This small molecule binds to this protein.
Small molecule (SMILES): CC(=O)N[C@@H]1[C@@H](O)[C@H](O)[C@@H](CO)O[C@H]1O

Sequence of chain 1.A:
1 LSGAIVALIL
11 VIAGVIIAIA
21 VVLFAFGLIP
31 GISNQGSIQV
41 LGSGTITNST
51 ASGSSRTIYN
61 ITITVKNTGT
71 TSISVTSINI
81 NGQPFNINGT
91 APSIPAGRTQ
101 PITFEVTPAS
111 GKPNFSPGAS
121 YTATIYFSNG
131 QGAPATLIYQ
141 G

Binding-site contacts:
Ligand atom O5 contacts residue ASN88 of chain 1.A at 2.5 Å (h-bond).
Ligand atom O5 contacts residue GLY89 of chain 1.A at 3.7 Å.
Ligand atom C1 contacts residue ARG56 of chain 1.A at 3.3 Å.
Ligand atom N2 contacts residue ILE58 of chain 1.A at 3.2 Å.
Ligand atom C2 contacts residue GLU105 of chain 1.A at 4.4 Å.
Ligand atom C4 contacts residue ASN88 of chain 1.A at 4.3 Å.
Ligand atom C7 contacts residue ARG56 of chain 1.A at 4.2 Å.
Ligand atom C7 contacts residue ASN88 of chain 1.A at 4.1 Å.
Ligand atom C5 contacts residue ASN88 of chain 1.A at 3.7 Å.
Ligand atom O7 contacts residue ILE58 of chain 1.A at 4.1 Å.
Ligand atom O6 contacts residue GLY89 of chain 1.A at 4.4 Å.
Ligand atom C7 contacts residue ILE58 of chain 1.A at 3.4 Å (hydrophobic).
Ligand atom N2 contacts residue ARG56 of chain 1.A at 3.1 Å (salt-bridge).
Ligand atom C2 contacts residue ILE58 of chain 1.A at 3.9 Å (hydrophobic).
Ligand atom C5 contacts residue GLY89 of chain 1.A at 4.3 Å.
Ligand atom C3 contacts residue ASN88 of chain 1.A at 3.8 Å.
Ligand atom C8 contacts residue SER54 of chain 1.A at 4.5 Å.
Ligand atom O5 contacts residue GLU105 of chain 1.A at 4.2 Å.
Ligand atom N2 contacts residue ASN88 of chain 1.A at 2.9 Å (h-bond).
Ligand atom C2 contacts residue ASN88 of chain 1.A at 2.6 Å.
Ligand atom C1 contacts residue ASN88 of chain 1.A at 1.5 Å.
Ligand atom C2 contacts residue ARG56 of chain 1.A at 3.8 Å.
Ligand atom C8 contacts residue ARG56 of chain 1.A at 3.9 Å.
Ligand atom C1 contacts residue ILE58 of chain 1.A at 4.2 Å (hydrophobic).
Ligand atom C6 contacts residue GLY89 of chain 1.A at 3.5 Å.
Ligand atom C8 contacts residue ILE58 of chain 1.A at 3.6 Å (hydrophobic).